Binding-site contacts:
Ligand atom C8 contacts residue TYR31 of chain 1.A at 3.8 Å (hydrophobic).
Ligand atom N9 contacts residue TYR31 of chain 1.A at 3.7 Å.

Sequence of chain 1.A:
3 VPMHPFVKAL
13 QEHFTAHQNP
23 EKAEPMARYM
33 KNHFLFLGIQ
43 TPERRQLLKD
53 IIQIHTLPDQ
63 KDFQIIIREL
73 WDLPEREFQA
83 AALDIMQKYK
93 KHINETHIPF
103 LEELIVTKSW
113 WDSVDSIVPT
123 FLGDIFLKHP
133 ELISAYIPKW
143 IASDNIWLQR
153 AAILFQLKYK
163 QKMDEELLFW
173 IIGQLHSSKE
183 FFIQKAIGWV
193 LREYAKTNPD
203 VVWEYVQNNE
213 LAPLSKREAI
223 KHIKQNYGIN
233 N

The protein below binds the small molecule below.
Small molecule (SMILES): Cc1cnc(N)c2[nH]cnc12